Binding-site contacts:
Ligand atom C4 contacts residue THR199 of chain 1.A at 3.6 Å.
Ligand atom O17 contacts residue VAL119 of chain 1.A at 3.8 Å.
Ligand atom N19 contacts residue THR198 of chain 1.A at 2.9 Å (h-bond).
Ligand atom O17 contacts residue VAL141 of chain 1.A at 3.8 Å.
Ligand atom CL1 contacts residue VAL119 of chain 1.A at 3.9 Å.
Ligand atom O17 contacts residue TRP208 of chain 1.A at 3.7 Å.
Ligand atom O18 contacts residue TRP208 of chain 1.A at 3.4 Å.
Ligand atom O17 contacts residue HIS91 of chain 1.A at 3.5 Å.
Ligand atom CL1 contacts residue VAL141 of chain 1.A at 3.3 Å.
Ligand atom C15 contacts residue SER133 of chain 1.A at 3.7 Å.
Ligand atom N19 contacts residue HIS117 of chain 1.A at 3.5 Å (h-bond).
Ligand atom C21 contacts residue VAL119 of chain 1.A at 3.8 Å (hydrophobic).
Ligand atom C1 contacts residue LEU197 of chain 1.A at 3.9 Å (hydrophobic).
Ligand atom C4 contacts residue HIS91 of chain 1.A at 3.6 Å.
Ligand atom C2 contacts residue VAL119 of chain 1.A at 3.9 Å (hydrophobic).
Ligand atom C5 contacts residue EDO1 of chain 1.G at 3.5 Å.
Ligand atom C15 contacts residue PRO201 of chain 1.A at 3.9 Å (hydrophobic).
Ligand atom C14 contacts residue PRO201 of chain 1.A at 3.5 Å (hydrophobic).
Ligand atom S16 contacts residue ZN1 of chain 1.E at 3.0 Å.
Ligand atom O17 contacts residue ZN1 of chain 1.E at 3.0 Å.
Ligand atom S16 contacts residue THR198 of chain 1.A at 3.8 Å.
Ligand atom O18 contacts residue LEU197 of chain 1.A at 3.3 Å.
Ligand atom N10 contacts residue SER130 of chain 1.A at 3.8 Å.
Ligand atom N19 contacts residue HIS93 of chain 1.A at 3.4 Å (h-bond).
Ligand atom N11 contacts residue LEU197 of chain 1.A at 4.0 Å.
Ligand atom O17 contacts residue HIS117 of chain 1.A at 3.2 Å (h-bond).
Ligand atom C14 contacts residue SER133 of chain 1.A at 3.5 Å.
Ligand atom S16 contacts residue HIS117 of chain 1.A at 3.9 Å.
Ligand atom N19 contacts residue HIS91 of chain 1.A at 3.2 Å (h-bond).
Ligand atom N11 contacts residue SER133 of chain 1.A at 3.7 Å.
Ligand atom C5 contacts residue THR199 of chain 1.A at 3.8 Å.
Ligand atom N19 contacts residue ZN1 of chain 1.E at 2.0 Å.
Ligand atom CL1 contacts residue VAL206 of chain 1.A at 3.9 Å.
Ligand atom O18 contacts residue THR198 of chain 1.A at 2.9 Å (h-bond).
Ligand atom C4 contacts residue EDO1 of chain 1.G at 3.5 Å.
Ligand atom C2 contacts residue LEU197 of chain 1.A at 3.6 Å (hydrophobic).
Ligand atom CL1 contacts residue LEU197 of chain 1.A at 3.9 Å.
Ligand atom S16 contacts residue HIS91 of chain 1.A at 3.9 Å.
Ligand atom C13 contacts residue SER133 of chain 1.A at 4.0 Å.
Ligand atom C21 contacts residue LEU197 of chain 1.A at 3.7 Å (hydrophobic).

The small molecule below binds the protein below.
Small molecule (SMILES): NS(=O)(=O)c1ccc(C(=O)CSc2ncccn2)cc1Cl

Sequence of chain 1.A:
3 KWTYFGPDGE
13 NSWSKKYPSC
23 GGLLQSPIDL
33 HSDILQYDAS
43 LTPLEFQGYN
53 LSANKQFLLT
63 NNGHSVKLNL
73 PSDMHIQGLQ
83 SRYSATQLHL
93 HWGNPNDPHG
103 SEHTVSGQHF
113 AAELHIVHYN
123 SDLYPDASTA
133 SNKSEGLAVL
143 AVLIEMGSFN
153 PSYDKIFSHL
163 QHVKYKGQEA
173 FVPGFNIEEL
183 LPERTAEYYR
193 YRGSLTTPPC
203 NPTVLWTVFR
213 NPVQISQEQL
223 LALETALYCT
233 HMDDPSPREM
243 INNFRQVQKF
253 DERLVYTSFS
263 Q